Sequence of chain 1.A:
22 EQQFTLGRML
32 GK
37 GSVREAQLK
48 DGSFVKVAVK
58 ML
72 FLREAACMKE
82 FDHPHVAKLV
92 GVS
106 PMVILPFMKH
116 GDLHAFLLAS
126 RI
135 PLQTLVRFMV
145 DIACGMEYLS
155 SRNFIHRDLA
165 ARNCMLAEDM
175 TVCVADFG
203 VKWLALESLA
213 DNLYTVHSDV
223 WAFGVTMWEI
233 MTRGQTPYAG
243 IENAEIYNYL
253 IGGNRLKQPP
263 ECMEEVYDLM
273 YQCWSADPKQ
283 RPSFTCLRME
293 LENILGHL

Binding-site contacts:
Ligand atom O1 contacts residue LEU31 of chain 1.A at 3.6 Å.
Ligand atom C4 contacts residue MET113 of chain 1.A at 4.0 Å (hydrophobic).
Ligand atom C2 contacts residue MET113 of chain 1.A at 3.7 Å (hydrophobic).
Ligand atom N3 contacts residue ALA55 of chain 1.A at 3.9 Å.
Ligand atom C22 contacts residue LYS57 of chain 1.A at 4.0 Å.
Ligand atom C21 contacts residue LYS114 of chain 1.A at 3.5 Å.
Ligand atom C13 contacts residue GLY116 of chain 1.A at 3.8 Å.
Ligand atom C3 contacts residue PHE112 of chain 1.A at 3.5 Å (hydrophobic).
Ligand atom N3 contacts residue PRO111 of chain 1.A at 3.9 Å.
Ligand atom N5 contacts residue ALA55 of chain 1.A at 3.2 Å.
Ligand atom C11 contacts residue GLY32 of chain 1.A at 3.9 Å.
Ligand atom C12 contacts residue ASP117 of chain 1.A at 3.1 Å.
Ligand atom C10 contacts residue PRO111 of chain 1.A at 3.9 Å (hydrophobic).
Ligand atom N3 contacts residue MET169 of chain 1.A at 3.8 Å.
Ligand atom C7 contacts residue VAL39 of chain 1.A at 3.8 Å (hydrophobic).
Ligand atom C7 contacts residue GLY32 of chain 1.A at 3.9 Å.
Ligand atom N3 contacts residue PHE112 of chain 1.A at 3.7 Å.
Ligand atom C5 contacts residue MET169 of chain 1.A at 3.4 Å (hydrophobic).
Ligand atom C22 contacts residue ASP180 of chain 1.A at 3.8 Å.
Ligand atom C1 contacts residue MET169 of chain 1.A at 3.6 Å (hydrophobic).
Ligand atom N5 contacts residue MET169 of chain 1.A at 3.8 Å.
Ligand atom C8 contacts residue ASP117 of chain 1.A at 3.9 Å.
Ligand atom C5 contacts residue ALA55 of chain 1.A at 3.6 Å (hydrophobic).
Ligand atom N4 contacts residue MET113 of chain 1.A at 3.3 Å (h-bond).
Ligand atom N1 contacts residue MET169 of chain 1.A at 3.3 Å.
Ligand atom N3 contacts residue MET113 of chain 1.A at 3.1 Å (h-bond).
Ligand atom C18 contacts residue LEU110 of chain 1.A at 3.5 Å (hydrophobic).
Ligand atom N5 contacts residue PRO111 of chain 1.A at 3.1 Å (h-bond).
Ligand atom C10 contacts residue MET169 of chain 1.A at 3.7 Å (hydrophobic).
Ligand atom C3 contacts residue MET113 of chain 1.A at 3.1 Å (hydrophobic).
Ligand atom N7 contacts residue LYS57 of chain 1.A at 3.6 Å (salt-bridge).
Ligand atom N7 contacts residue ASP180 of chain 1.A at 3.5 Å.
Ligand atom C26 contacts residue HIS115 of chain 1.A at 3.8 Å.
Ligand atom N6 contacts residue LYS114 of chain 1.A at 3.9 Å.
Ligand atom C21 contacts residue HIS115 of chain 1.A at 3.5 Å.
Ligand atom C2 contacts residue LEU31 of chain 1.A at 3.9 Å (hydrophobic).
Ligand atom C9 contacts residue LYS114 of chain 1.A at 3.5 Å.
Ligand atom C13 contacts residue LYS114 of chain 1.A at 3.5 Å.
Ligand atom C14 contacts residue LEU110 of chain 1.A at 3.8 Å (hydrophobic).
Ligand atom C8 contacts residue MET169 of chain 1.A at 3.9 Å (hydrophobic).

The small molecule below binds the protein below.
Small molecule (SMILES): O=C(NCCCN1CCCC1=O)c1cnc(NCCc2ccncc2)nc1NC1CCCC1